Binding-site contacts:
Ligand atom N2 contacts residue MET218 of chain 1.A at 3.3 Å.
Ligand atom N9 contacts residue ALA115 of chain 1.A at 2.7 Å (h-bond).
Ligand atom N9 contacts residue SO41 of chain 1.E at 3.0 Å (h-bond).
Ligand atom C5 contacts residue ASN242 of chain 1.A at 3.7 Å.
Ligand atom N1 contacts residue PHE199 of chain 1.A at 3.4 Å.
Ligand atom O6 contacts residue ASN242 of chain 1.A at 3.7 Å.
Ligand atom C4 contacts residue GLY117 of chain 1.A at 3.7 Å.
Ligand atom C4 contacts residue ALA116 of chain 1.A at 3.7 Å (hydrophobic).
Ligand atom C5 contacts residue ALA116 of chain 1.A at 3.6 Å (hydrophobic).
Ligand atom N9 contacts residue ALA116 of chain 1.A at 3.7 Å.
Ligand atom N8 contacts residue ALA115 of chain 1.A at 3.4 Å (h-bond).
Ligand atom C6 contacts residue PHE199 of chain 1.A at 3.4 Å (hydrophobic).
Ligand atom N8 contacts residue ASN242 of chain 1.A at 3.2 Å (h-bond).
Ligand atom C2 contacts residue PHE199 of chain 1.A at 3.5 Å (hydrophobic).
Ligand atom N2 contacts residue GLU200 of chain 1.A at 3.0 Å (salt-bridge).
Ligand atom C2 contacts residue VAL216 of chain 1.A at 3.0 Å (hydrophobic).
Ligand atom C4 contacts residue ALA115 of chain 1.A at 3.6 Å (hydrophobic).
Ligand atom C4 contacts residue SO41 of chain 1.E at 3.7 Å.
Ligand atom O6 contacts residue GLY117 of chain 1.A at 3.3 Å.
Ligand atom C2 contacts residue GLU200 of chain 1.A at 3.3 Å.
Ligand atom O6 contacts residue GLU200 of chain 1.A at 3.3 Å (salt-bridge).
Ligand atom N3 contacts residue VAL216 of chain 1.A at 3.0 Å (h-bond).
Ligand atom C4 contacts residue VAL216 of chain 1.A at 3.5 Å (hydrophobic).
Ligand atom N1 contacts residue VAL216 of chain 1.A at 3.1 Å.
Ligand atom N1 contacts residue GLU200 of chain 1.A at 2.5 Å (salt-bridge).
Ligand atom C6 contacts residue GLU200 of chain 1.A at 3.3 Å.
Ligand atom N7 contacts residue GLY117 of chain 1.A at 3.7 Å.
Ligand atom C5 contacts residue PHE199 of chain 1.A at 3.3 Å (hydrophobic).
Ligand atom C5 contacts residue GLY117 of chain 1.A at 3.4 Å.
Ligand atom N8 contacts residue ALA116 of chain 1.A at 3.2 Å (h-bond).
Ligand atom N7 contacts residue ASN242 of chain 1.A at 2.5 Å (h-bond).
Ligand atom N7 contacts residue ALA116 of chain 1.A at 3.2 Å (h-bond).
Ligand atom C6 contacts residue GLY117 of chain 1.A at 3.4 Å.
Ligand atom C4 contacts residue PHE199 of chain 1.A at 3.3 Å (hydrophobic).
Ligand atom N3 contacts residue PHE199 of chain 1.A at 3.5 Å.
Ligand atom N2 contacts residue VAL216 of chain 1.A at 3.3 Å.
Ligand atom N3 contacts residue SO41 of chain 1.E at 3.6 Å.
Ligand atom N8 contacts residue THR241 of chain 1.A at 2.8 Å (h-bond).
Ligand atom N7 contacts residue THR241 of chain 1.A at 3.3 Å (h-bond).
Ligand atom C2 contacts residue MET218 of chain 1.A at 3.7 Å (hydrophobic).

Sequence of chain 1.A:
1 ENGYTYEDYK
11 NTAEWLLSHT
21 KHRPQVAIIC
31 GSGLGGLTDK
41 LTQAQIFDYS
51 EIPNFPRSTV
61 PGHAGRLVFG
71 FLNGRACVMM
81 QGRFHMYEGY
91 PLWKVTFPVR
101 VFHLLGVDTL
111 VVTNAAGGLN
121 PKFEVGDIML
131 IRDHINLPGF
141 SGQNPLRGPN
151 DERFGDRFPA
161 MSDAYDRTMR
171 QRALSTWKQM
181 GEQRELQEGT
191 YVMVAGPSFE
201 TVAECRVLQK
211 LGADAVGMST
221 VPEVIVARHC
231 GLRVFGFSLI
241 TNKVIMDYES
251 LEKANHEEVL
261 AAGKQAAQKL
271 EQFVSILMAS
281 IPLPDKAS

The protein below binds the small molecule below.
Small molecule (SMILES): Nc1nc(O)c2[nH]nnc2n1